Sequence of chain 1.A:
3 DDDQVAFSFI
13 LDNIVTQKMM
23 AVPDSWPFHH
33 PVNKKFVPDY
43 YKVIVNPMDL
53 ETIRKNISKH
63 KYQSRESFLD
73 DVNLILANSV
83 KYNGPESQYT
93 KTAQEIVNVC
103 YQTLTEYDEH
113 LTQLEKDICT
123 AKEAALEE

Sequence of chain 1.B:
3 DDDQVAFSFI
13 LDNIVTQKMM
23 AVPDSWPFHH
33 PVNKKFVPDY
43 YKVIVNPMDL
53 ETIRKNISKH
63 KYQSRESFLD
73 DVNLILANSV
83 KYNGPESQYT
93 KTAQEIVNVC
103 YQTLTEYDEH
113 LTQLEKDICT

Binding-site contacts:
Ligand atom O1 contacts residue LYS57 of chain 1.A at 3.5 Å.
Ligand atom C10 contacts residue ARG56 of chain 1.A at 3.6 Å.
Ligand atom C29 contacts residue ASN15 of chain 1.B at 4.1 Å.
Ligand atom N7 contacts residue GLN19 of chain 1.B at 4.1 Å.
Ligand atom C13 contacts residue SER60 of chain 1.A at 4.3 Å.
Ligand atom C16 contacts residue PHE11 of chain 1.B at 4.3 Å (hydrophobic).
Ligand atom C7 contacts residue PHE11 of chain 1.B at 4.0 Å (hydrophobic).
Ligand atom O1 contacts residue ASP4 of chain 1.B at 4.3 Å.
Ligand atom C18 contacts residue PHE11 of chain 1.B at 4.0 Å (hydrophobic).
Ligand atom C20 contacts residue PHE11 of chain 1.B at 3.7 Å (hydrophobic).
Ligand atom C15 contacts residue ARG56 of chain 1.A at 4.4 Å.
Ligand atom C28 contacts residue GLN19 of chain 1.B at 4.0 Å.
Ligand atom C30 contacts residue GLN19 of chain 1.B at 3.8 Å.
Ligand atom C6 contacts residue LYS57 of chain 1.A at 4.4 Å.
Ligand atom C12 contacts residue VAL7 of chain 1.B at 3.7 Å (hydrophobic).
Ligand atom C14 contacts residue ARG56 of chain 1.A at 4.2 Å.
Ligand atom C9 contacts residue ARG56 of chain 1.A at 4.0 Å.
Ligand atom C19 contacts residue PHE11 of chain 1.B at 3.6 Å (hydrophobic).
Ligand atom C17 contacts residue PHE11 of chain 1.B at 4.3 Å (hydrophobic).

This protein binds this small molecule.
Small molecule (SMILES): CC[C@@H]1C(=O)N(C)c2cnc(Nc3ccc(C(=O)NC4CCN(C)CC4)cc3OC)nc2N1C1CCCC1